Binding-site contacts:
Ligand atom C11 contacts residue THR179 of chain 1.A at 3.4 Å.
Ligand atom C6 contacts residue LYS163 of chain 6.A at 3.8 Å.
Ligand atom C17 contacts residue LYS295 of chain 1.A at 3.8 Å.
Ligand atom C19 contacts residue ASP174 of chain 1.A at 3.3 Å.
Ligand atom S contacts residue ARG299 of chain 1.A at 3.8 Å.
Ligand atom C17 contacts residue SER175 of chain 1.A at 3.4 Å.
Ligand atom N1 contacts residue TRP138 of chain 1.A at 3.4 Å.
Ligand atom C16 contacts residue SER175 of chain 1.A at 3.3 Å.
Ligand atom C9 contacts residue LEU309 of chain 1.A at 3.9 Å (hydrophobic).
Ligand atom N2 contacts residue LYS295 of chain 1.A at 2.9 Å (salt-bridge).
Ligand atom C9 contacts residue LYS163 of chain 6.A at 3.6 Å.
Ligand atom C18 contacts residue LYS295 of chain 1.A at 3.4 Å.
Ligand atom C12 contacts residue THR179 of chain 1.A at 3.5 Å.
Ligand atom C17 contacts residue LEU298 of chain 1.A at 3.6 Å (hydrophobic).
Ligand atom N2 contacts residue LEU298 of chain 1.A at 3.8 Å.
Ligand atom N1 contacts residue SO41 of chain 1.E at 3.2 Å (h-bond).
Ligand atom C contacts residue LYS164 of chain 6.A at 3.8 Å.
Ligand atom C8 contacts residue LEU302 of chain 1.A at 3.6 Å (hydrophobic).
Ligand atom C15 contacts residue TRP138 of chain 1.A at 3.6 Å (hydrophobic).
Ligand atom C16 contacts residue LEU142 of chain 1.A at 3.8 Å (hydrophobic).
Ligand atom C15 contacts residue ASP174 of chain 1.A at 3.7 Å.
Ligand atom C16 contacts residue TRP138 of chain 1.A at 3.7 Å (hydrophobic).
Ligand atom C3 contacts residue LYS164 of chain 6.A at 3.4 Å.
Ligand atom O contacts residue LYS163 of chain 6.A at 3.8 Å.
Ligand atom C6 contacts residue ARG299 of chain 1.A at 3.5 Å.
Ligand atom C10 contacts residue LYS163 of chain 6.A at 3.8 Å.
Ligand atom C13 contacts residue LEU302 of chain 1.A at 3.6 Å (hydrophobic).
Ligand atom C13 contacts residue SO41 of chain 1.E at 3.6 Å.
Ligand atom C1 contacts residue LYS164 of chain 6.A at 3.5 Å.
Ligand atom O1 contacts residue LEU302 of chain 1.A at 3.8 Å.
Ligand atom N contacts residue LYS164 of chain 6.A at 3.2 Å (salt-bridge).
Ligand atom C10 contacts residue LEU309 of chain 1.A at 3.6 Å (hydrophobic).
Ligand atom C2 contacts residue LYS164 of chain 6.A at 3.7 Å.
Ligand atom C7 contacts residue ARG299 of chain 1.A at 3.4 Å.
Ligand atom C12 contacts residue SO41 of chain 1.E at 3.3 Å.
Ligand atom C16 contacts residue GLY176 of chain 1.A at 3.6 Å.
Ligand atom N2 contacts residue ASP174 of chain 1.A at 3.7 Å.
Ligand atom C14 contacts residue SO41 of chain 1.E at 3.5 Å.
Ligand atom C18 contacts residue ASP174 of chain 1.A at 3.3 Å.
Ligand atom N2 contacts residue PRO294 of chain 1.A at 3.4 Å.

Sequence of chain 1.A:
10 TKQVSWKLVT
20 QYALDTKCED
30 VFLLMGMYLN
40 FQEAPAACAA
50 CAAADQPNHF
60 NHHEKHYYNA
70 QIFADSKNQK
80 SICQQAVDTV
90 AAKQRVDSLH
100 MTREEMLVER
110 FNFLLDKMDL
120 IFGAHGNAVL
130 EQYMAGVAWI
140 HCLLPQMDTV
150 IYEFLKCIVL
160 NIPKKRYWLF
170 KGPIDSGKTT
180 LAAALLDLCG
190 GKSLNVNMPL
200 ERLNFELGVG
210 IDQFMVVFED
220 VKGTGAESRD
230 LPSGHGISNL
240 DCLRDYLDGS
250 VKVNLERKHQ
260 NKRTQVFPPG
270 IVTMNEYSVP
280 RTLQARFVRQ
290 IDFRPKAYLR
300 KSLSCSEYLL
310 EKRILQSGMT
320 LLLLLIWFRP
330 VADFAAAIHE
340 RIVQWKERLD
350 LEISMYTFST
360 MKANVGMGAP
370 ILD

The small molecule below binds the protein below.
Small molecule (SMILES): CC(=O)Nc1ccc(Oc2ccccc2-c2nc3ccncc3s2)cc1

Sequence of chain 6.A:
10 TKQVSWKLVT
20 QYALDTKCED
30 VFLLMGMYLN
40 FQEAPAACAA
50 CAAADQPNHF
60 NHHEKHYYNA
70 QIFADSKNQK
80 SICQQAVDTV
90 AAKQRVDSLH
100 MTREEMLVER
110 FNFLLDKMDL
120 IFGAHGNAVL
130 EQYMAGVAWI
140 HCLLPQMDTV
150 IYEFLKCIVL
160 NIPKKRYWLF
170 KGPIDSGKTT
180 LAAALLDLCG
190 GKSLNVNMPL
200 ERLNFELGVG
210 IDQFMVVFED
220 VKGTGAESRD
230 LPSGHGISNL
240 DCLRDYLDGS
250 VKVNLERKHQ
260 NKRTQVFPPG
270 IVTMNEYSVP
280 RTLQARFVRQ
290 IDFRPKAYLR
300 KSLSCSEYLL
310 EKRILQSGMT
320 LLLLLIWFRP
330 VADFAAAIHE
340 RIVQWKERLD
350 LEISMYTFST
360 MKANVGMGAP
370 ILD